Sequence of chain 1.A:
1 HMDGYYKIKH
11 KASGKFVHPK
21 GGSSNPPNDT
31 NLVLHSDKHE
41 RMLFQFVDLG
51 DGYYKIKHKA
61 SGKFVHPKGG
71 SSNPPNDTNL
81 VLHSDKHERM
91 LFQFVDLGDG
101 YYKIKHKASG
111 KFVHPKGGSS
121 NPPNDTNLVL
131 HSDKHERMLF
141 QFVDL

Binding-site contacts:
Ligand atom O5 contacts residue GLY22 of chain 1.A at 3.3 Å (h-bond).
Ligand atom C3 contacts residue HIS35 of chain 1.A at 4.0 Å.
Ligand atom C6 contacts residue LYS20 of chain 1.A at 4.3 Å.
Ligand atom O4 contacts residue HIS18 of chain 1.A at 2.7 Å (h-bond).
Ligand atom C6 contacts residue HIS18 of chain 1.A at 4.0 Å.
Ligand atom C3 contacts residue ASP37 of chain 1.A at 3.5 Å.
Ligand atom O6 contacts residue GLY21 of chain 1.A at 2.9 Å (h-bond).
Ligand atom C4 contacts residue HIS35 of chain 1.A at 3.8 Å.
Ligand atom O6 contacts residue ASP125 of chain 1.A at 2.6 Å (salt-bridge).
Ligand atom C1 contacts residue GLY21 of chain 1.A at 3.6 Å.
Ligand atom C5 contacts residue HIS35 of chain 1.A at 3.6 Å.
Ligand atom O6 contacts residue GLY22 of chain 1.A at 4.2 Å.
Ligand atom O3 contacts residue HIS18 of chain 1.A at 4.2 Å.
Ligand atom C5 contacts residue GLY22 of chain 1.A at 4.1 Å.
Ligand atom C1 contacts residue GLY22 of chain 1.A at 4.2 Å.
Ligand atom O4 contacts residue GLY22 of chain 1.A at 3.1 Å.
Ligand atom C6 contacts residue VAL33 of chain 1.A at 4.0 Å (hydrophobic).
Ligand atom C3 contacts residue HIS39 of chain 1.A at 4.0 Å.
Ligand atom O7 contacts residue ARG41 of chain 1.A at 3.4 Å (salt-bridge).
Ligand atom O3 contacts residue ASP37 of chain 1.A at 2.7 Å (salt-bridge).
Ligand atom O7 contacts residue HIS39 of chain 1.A at 4.2 Å.
Ligand atom O6 contacts residue PRO19 of chain 1.A at 3.7 Å.
Ligand atom O4 contacts residue GLY21 of chain 1.A at 4.3 Å.
Ligand atom C6 contacts residue ASP125 of chain 1.A at 3.3 Å.
Ligand atom O5 contacts residue GLY21 of chain 1.A at 3.0 Å.
Ligand atom C5 contacts residue ASP125 of chain 1.A at 4.0 Å.
Ligand atom O6 contacts residue LYS20 of chain 1.A at 3.5 Å.
Ligand atom O4 contacts residue HIS39 of chain 1.A at 3.2 Å (h-bond).
Ligand atom C4 contacts residue HIS39 of chain 1.A at 4.0 Å.
Ligand atom C2 contacts residue GLY21 of chain 1.A at 4.2 Å.
Ligand atom O3 contacts residue HIS35 of chain 1.A at 4.2 Å.
Ligand atom C4 contacts residue HIS18 of chain 1.A at 3.4 Å.
Ligand atom O3 contacts residue HIS39 of chain 1.A at 3.0 Å (h-bond).
Ligand atom C6 contacts residue GLY22 of chain 1.A at 3.9 Å.
Ligand atom C6 contacts residue GLY21 of chain 1.A at 3.6 Å.
Ligand atom C5 contacts residue GLY21 of chain 1.A at 4.2 Å.
Ligand atom O6 contacts residue VAL33 of chain 1.A at 3.7 Å.
Ligand atom C6 contacts residue PRO19 of chain 1.A at 3.5 Å (hydrophobic).
Ligand atom N2 contacts residue ASP37 of chain 1.A at 4.2 Å.
Ligand atom C6 contacts residue HIS35 of chain 1.A at 3.9 Å.

This small molecule binds to this protein.
Small molecule (SMILES): CC(=O)N[C@@H]1[C@@H](O)[C@@H](O)[C@@H](CO)O[C@@H]1O